Binding-site contacts:
Ligand atom N2 contacts residue ASN204 of chain 1.H at 2.6 Å (h-bond).
Ligand atom C2 contacts residue ASN226 of chain 1.H at 3.6 Å.
Ligand atom O3B contacts residue GLY142 of chain 1.H at 3.5 Å (h-bond).
Ligand atom O1A contacts residue CYS12 of chain 1.H at 3.3 Å (h-bond).
Ligand atom N3 contacts residue VAL169 of chain 1.H at 3.8 Å.
Ligand atom N1 contacts residue ASN226 of chain 1.H at 2.7 Å (h-bond).
Ligand atom O1G contacts residue ALA97 of chain 1.H at 3.0 Å (h-bond).
Ligand atom PB contacts residue MG1 of chain 1.HA at 3.7 Å.
Ligand atom O2B contacts residue GLY10 of chain 1.H at 3.7 Å.
Ligand atom O4' contacts residue SER138 of chain 1.H at 3.3 Å (h-bond).
Ligand atom O2G contacts residue MG1 of chain 1.HA at 2.5 Å.
Ligand atom C4' contacts residue SER138 of chain 1.H at 3.2 Å.
Ligand atom C2 contacts residue ASN204 of chain 1.H at 3.4 Å.
Ligand atom O1B contacts residue GLY144 of chain 1.H at 2.7 Å (h-bond).
Ligand atom O1B contacts residue GLY10 of chain 1.H at 3.2 Å.
Ligand atom O6 contacts residue ASN226 of chain 1.H at 3.1 Å (h-bond).
Ligand atom O6 contacts residue TYR222 of chain 1.H at 3.8 Å.
Ligand atom PB contacts residue THR143 of chain 1.H at 3.3 Å.
Ligand atom PG contacts residue GLY142 of chain 1.H at 3.9 Å.
Ligand atom O3G contacts residue ASN99 of chain 1.H at 2.9 Å (h-bond).
Ligand atom O2B contacts residue MG1 of chain 1.HA at 2.4 Å.
Ligand atom O1G contacts residue THR143 of chain 1.H at 3.4 Å.
Ligand atom O3' contacts residue GLU181 of chain 1.H at 3.3 Å (salt-bridge).
Ligand atom O3B contacts residue MG1 of chain 1.HA at 3.8 Å.
Ligand atom C6 contacts residue ASN226 of chain 1.H at 3.3 Å.
Ligand atom N2 contacts residue ASN226 of chain 1.H at 2.9 Å (h-bond).
Ligand atom O3G contacts residue GLY142 of chain 1.H at 3.0 Å (h-bond).
Ligand atom N1 contacts residue TYR222 of chain 1.H at 3.2 Å.
Ligand atom PG contacts residue MG1 of chain 1.HA at 3.5 Å.
Ligand atom O1B contacts residue THR143 of chain 1.H at 2.7 Å (h-bond).
Ligand atom C6 contacts residue TYR222 of chain 1.H at 3.7 Å (hydrophobic).
Ligand atom C6 contacts residue GLN15 of chain 1.H at 3.6 Å.
Ligand atom O2A contacts residue GLN11 of chain 1.H at 3.1 Å.
Ligand atom O1A contacts residue GLN11 of chain 1.H at 3.5 Å (h-bond).
Ligand atom C2 contacts residue TYR222 of chain 1.H at 3.6 Å (hydrophobic).
Ligand atom O6 contacts residue GLN15 of chain 1.H at 2.5 Å (h-bond).
Ligand atom PB contacts residue GLY10 of chain 1.H at 3.9 Å.
Ligand atom N3 contacts residue ASN204 of chain 1.H at 3.0 Å (h-bond).
Ligand atom O2B contacts residue GLN11 of chain 1.H at 3.2 Å (h-bond).
Ligand atom O3B contacts residue THR143 of chain 1.H at 3.1 Å (h-bond).

This small molecule binds to this protein.
Small molecule (SMILES): Nc1nc2c(ncn2[C@@H]2O[C@H](CO[P](=O)(O)C[P](=O)(O)OP(=O)(O)O)[C@@H](O)[C@H]2O)c(=O)[nH]1

Sequence of chain 1.H:
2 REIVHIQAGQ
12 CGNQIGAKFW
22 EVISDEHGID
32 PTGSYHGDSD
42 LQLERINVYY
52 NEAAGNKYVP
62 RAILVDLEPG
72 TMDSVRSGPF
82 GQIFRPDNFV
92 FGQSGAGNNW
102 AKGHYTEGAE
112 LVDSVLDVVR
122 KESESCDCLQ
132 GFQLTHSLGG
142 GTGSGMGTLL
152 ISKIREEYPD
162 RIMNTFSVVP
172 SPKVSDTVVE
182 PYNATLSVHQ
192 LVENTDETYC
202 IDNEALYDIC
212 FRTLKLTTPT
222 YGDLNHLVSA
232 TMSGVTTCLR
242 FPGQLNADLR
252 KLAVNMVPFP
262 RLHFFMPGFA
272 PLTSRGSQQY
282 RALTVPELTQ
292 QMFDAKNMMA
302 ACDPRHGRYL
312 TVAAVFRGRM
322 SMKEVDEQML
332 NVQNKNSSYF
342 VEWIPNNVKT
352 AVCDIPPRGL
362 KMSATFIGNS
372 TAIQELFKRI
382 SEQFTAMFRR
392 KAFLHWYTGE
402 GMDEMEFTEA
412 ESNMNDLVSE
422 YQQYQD